Sequence of chain 1.A:
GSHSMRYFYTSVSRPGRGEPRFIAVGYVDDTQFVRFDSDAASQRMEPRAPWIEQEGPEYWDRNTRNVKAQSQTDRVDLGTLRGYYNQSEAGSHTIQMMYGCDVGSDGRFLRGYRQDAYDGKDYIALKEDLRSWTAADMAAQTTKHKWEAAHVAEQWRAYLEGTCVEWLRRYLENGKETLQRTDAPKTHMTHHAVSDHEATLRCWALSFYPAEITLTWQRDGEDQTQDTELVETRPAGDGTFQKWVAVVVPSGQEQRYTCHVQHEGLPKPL

This small molecule binds to this protein.
Small molecule (SMILES): C[C@H](N)C(=O)O

Binding-site contacts:
Ligand atom CA contacts residue ASP77 of chain 1.A at 3.7 Å.
Ligand atom CA contacts residue THR73 of chain 1.A at 4.3 Å.
Ligand atom C contacts residue ASP77 of chain 1.A at 3.8 Å.
Ligand atom CB contacts residue ARG1 of chain 1.E at 3.3 Å.
Ligand atom O contacts residue LYS146 of chain 1.A at 4.1 Å.
Ligand atom N contacts residue ARG1 of chain 1.E at 3.6 Å.
Ligand atom C contacts residue ARG1 of chain 1.E at 1.3 Å.
Ligand atom CA contacts residue TRP147 of chain 1.A at 4.5 Å (hydrophobic).
Ligand atom O contacts residue TRP147 of chain 1.A at 3.0 Å (h-bond).
Ligand atom O contacts residue ARG1 of chain 1.E at 2.3 Å (salt-bridge).
Ligand atom CB contacts residue ASP77 of chain 1.A at 3.7 Å.
Ligand atom CA contacts residue ARG1 of chain 1.E at 2.4 Å.
Ligand atom N contacts residue TRP147 of chain 1.A at 4.2 Å.
Ligand atom C contacts residue TRP147 of chain 1.A at 3.7 Å (hydrophobic).